Sequence of chain 1.L:
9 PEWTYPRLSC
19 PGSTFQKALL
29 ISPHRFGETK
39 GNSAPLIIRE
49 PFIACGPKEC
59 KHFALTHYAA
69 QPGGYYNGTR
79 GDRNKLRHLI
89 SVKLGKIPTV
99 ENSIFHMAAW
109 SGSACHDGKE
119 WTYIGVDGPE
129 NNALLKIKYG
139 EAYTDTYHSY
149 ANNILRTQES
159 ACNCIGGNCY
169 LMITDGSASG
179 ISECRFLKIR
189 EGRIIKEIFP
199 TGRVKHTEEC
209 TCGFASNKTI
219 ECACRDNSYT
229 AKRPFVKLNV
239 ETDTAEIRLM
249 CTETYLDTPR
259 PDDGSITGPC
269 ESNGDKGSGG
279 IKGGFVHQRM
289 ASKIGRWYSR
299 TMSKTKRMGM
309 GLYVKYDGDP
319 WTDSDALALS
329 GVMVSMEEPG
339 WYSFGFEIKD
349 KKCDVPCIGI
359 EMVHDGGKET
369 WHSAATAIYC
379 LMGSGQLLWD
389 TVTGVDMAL

Binding-site contacts:
Ligand atom C2 contacts residue PRO14 of chain 1.L at 4.0 Å (hydrophobic).
Ligand atom C2 contacts residue ASN215 of chain 1.L at 2.5 Å.
Ligand atom O7 contacts residue LEU16 of chain 1.L at 4.4 Å.
Ligand atom C5 contacts residue TYR13 of chain 1.L at 4.5 Å (hydrophobic).
Ligand atom O7 contacts residue ASN215 of chain 1.L at 4.1 Å.
Ligand atom C5 contacts residue ASN215 of chain 1.L at 3.8 Å.
Ligand atom C7 contacts residue ARG15 of chain 1.L at 4.5 Å.
Ligand atom C1 contacts residue PRO14 of chain 1.L at 4.2 Å (hydrophobic).
Ligand atom C1 contacts residue TYR13 of chain 1.L at 4.3 Å (hydrophobic).
Ligand atom C1 contacts residue ASN215 of chain 1.L at 1.5 Å.
Ligand atom O5 contacts residue TYR13 of chain 1.L at 4.2 Å.
Ligand atom C3 contacts residue PRO14 of chain 1.L at 4.4 Å (hydrophobic).
Ligand atom C8 contacts residue PRO14 of chain 1.L at 3.4 Å (hydrophobic).
Ligand atom N2 contacts residue PRO14 of chain 1.L at 3.0 Å (h-bond).
Ligand atom C7 contacts residue ASN215 of chain 1.L at 3.7 Å.
Ligand atom C7 contacts residue PRO14 of chain 1.L at 3.7 Å (hydrophobic).
Ligand atom O5 contacts residue ASN215 of chain 1.L at 2.4 Å (h-bond).
Ligand atom N2 contacts residue ARG15 of chain 1.L at 4.4 Å.
Ligand atom C8 contacts residue ARG15 of chain 1.L at 3.9 Å.
Ligand atom C8 contacts residue LEU16 of chain 1.L at 4.0 Å (hydrophobic).
Ligand atom C4 contacts residue ASN215 of chain 1.L at 4.3 Å.
Ligand atom N2 contacts residue ASN215 of chain 1.L at 2.9 Å (h-bond).
Ligand atom C3 contacts residue ASN215 of chain 1.L at 3.8 Å.

A small-molecule ligand and the protein it binds are described below.
Small molecule (SMILES): CC(=O)N[C@@H]1[C@@H](O)[C@H](O)[C@@H](CO)O[C@H]1O